Sequence of chain 1.A:
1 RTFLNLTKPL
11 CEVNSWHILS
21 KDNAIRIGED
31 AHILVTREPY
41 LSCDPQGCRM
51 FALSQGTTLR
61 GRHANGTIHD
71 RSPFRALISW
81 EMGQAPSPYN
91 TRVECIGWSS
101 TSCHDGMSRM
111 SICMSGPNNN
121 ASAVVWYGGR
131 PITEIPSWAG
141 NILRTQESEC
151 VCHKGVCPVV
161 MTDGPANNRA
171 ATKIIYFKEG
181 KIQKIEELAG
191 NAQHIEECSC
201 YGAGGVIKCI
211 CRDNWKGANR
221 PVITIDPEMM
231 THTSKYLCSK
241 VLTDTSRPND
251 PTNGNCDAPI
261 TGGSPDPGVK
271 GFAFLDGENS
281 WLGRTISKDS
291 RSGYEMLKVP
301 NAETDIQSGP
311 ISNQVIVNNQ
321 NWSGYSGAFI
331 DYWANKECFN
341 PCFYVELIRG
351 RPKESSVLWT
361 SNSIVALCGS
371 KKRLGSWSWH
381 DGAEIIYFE

Sequence of chain 1.B:
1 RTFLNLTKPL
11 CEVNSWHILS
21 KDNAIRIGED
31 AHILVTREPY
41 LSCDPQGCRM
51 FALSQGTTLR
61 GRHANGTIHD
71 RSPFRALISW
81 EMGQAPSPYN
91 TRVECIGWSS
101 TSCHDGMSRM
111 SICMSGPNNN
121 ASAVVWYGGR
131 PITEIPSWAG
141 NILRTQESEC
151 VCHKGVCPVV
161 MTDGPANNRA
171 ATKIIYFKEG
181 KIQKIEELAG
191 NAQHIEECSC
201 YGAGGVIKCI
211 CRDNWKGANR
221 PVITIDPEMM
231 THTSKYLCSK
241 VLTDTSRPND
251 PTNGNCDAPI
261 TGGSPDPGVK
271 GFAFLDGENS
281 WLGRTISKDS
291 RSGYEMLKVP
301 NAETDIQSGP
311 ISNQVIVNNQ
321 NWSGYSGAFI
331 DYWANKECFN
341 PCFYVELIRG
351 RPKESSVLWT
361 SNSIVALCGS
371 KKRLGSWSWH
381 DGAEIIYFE

The protein below binds the small molecule below.
Small molecule (SMILES): CC(=O)N[C@H]1[C@H](O[C@H]2[C@H](O)[C@@H](NC(C)=O)CO[C@@H]2CO)O[C@H](CO)[C@@H](O[C@@H]2O[C@H](CO[C@H]3O[C@H](CO[C@H]4O[C@H](CO)[C@@H](O)[C@H](O)[C@@H]4O)[C@@H](O)[C@H](O[C@H]4O[C@H](CO)[C@@H](O)[C@H](O)[C@@H]4O)[C@@H]3O)[C@@H](O)[C@H](O[C@H]3O[C@H](CO)[C@@H](O)[C@H](O)[C@@H]3O)[C@@H]2O)[C@@H]1O

Binding-site contacts:
Ligand atom C8 contacts residue ASN119 of chain 1.B at 3.6 Å.
Ligand atom O6 contacts residue GLY375 of chain 1.A at 3.6 Å.
Ligand atom C2 contacts residue ASP250 of chain 1.A at 3.2 Å.
Ligand atom O3 contacts residue ASN313 of chain 1.A at 3.0 Å (h-bond).
Ligand atom O5 contacts residue ASN313 of chain 1.A at 3.6 Å.
Ligand atom O5 contacts residue ARG373 of chain 1.A at 3.4 Å (salt-bridge).
Ligand atom O6 contacts residue ASN313 of chain 1.A at 3.5 Å (h-bond).
Ligand atom O5 contacts residue ASN120 of chain 1.B at 2.4 Å (h-bond).
Ligand atom C6 contacts residue SER312 of chain 1.A at 3.6 Å.
Ligand atom C3 contacts residue ARG284 of chain 1.A at 3.6 Å.
Ligand atom O3 contacts residue ASP250 of chain 1.A at 3.0 Å (salt-bridge).
Ligand atom O6 contacts residue ASN313 of chain 1.A at 3.2 Å.
Ligand atom C3 contacts residue ASN313 of chain 1.A at 3.6 Å.
Ligand atom O5 contacts residue GLY375 of chain 1.A at 3.2 Å.
Ligand atom O3 contacts residue ARG284 of chain 1.A at 2.9 Å (salt-bridge).
Ligand atom C6 contacts residue VAL315 of chain 1.A at 3.6 Å (hydrophobic).
Ligand atom C6 contacts residue GLU295 of chain 1.A at 3.0 Å.
Ligand atom C8 contacts residue ASN313 of chain 1.A at 3.4 Å.
Ligand atom O2 contacts residue LEU297 of chain 1.A at 3.4 Å.
Ligand atom C5 contacts residue GLU295 of chain 1.A at 3.7 Å.
Ligand atom O4 contacts residue ASN313 of chain 1.A at 3.3 Å (h-bond).
Ligand atom C2 contacts residue ASN120 of chain 1.B at 2.4 Å.
Ligand atom O3 contacts residue SER312 of chain 1.A at 3.0 Å.
Ligand atom C1 contacts residue ASN120 of chain 1.B at 1.5 Å.
Ligand atom O7 contacts residue ARG373 of chain 1.A at 2.2 Å (salt-bridge).
Ligand atom O6 contacts residue LEU374 of chain 1.A at 2.5 Å (h-bond).
Ligand atom C7 contacts residue ARG373 of chain 1.A at 3.3 Å.
Ligand atom C2 contacts residue ASN313 of chain 1.A at 3.6 Å.
Ligand atom O6 contacts residue GLU295 of chain 1.A at 2.6 Å (salt-bridge).
Ligand atom C7 contacts residue ASN120 of chain 1.B at 3.3 Å.
Ligand atom O5 contacts residue ASN313 of chain 1.A at 3.0 Å (h-bond).
Ligand atom C2 contacts residue ARG373 of chain 1.A at 3.3 Å.
Ligand atom C5 contacts residue ILE311 of chain 1.A at 3.5 Å (hydrophobic).
Ligand atom N2 contacts residue ASN120 of chain 1.B at 2.8 Å (h-bond).
Ligand atom O4 contacts residue ARG373 of chain 1.A at 3.4 Å.
Ligand atom O2 contacts residue ASP250 of chain 1.A at 2.4 Å (salt-bridge).
Ligand atom N2 contacts residue ASN313 of chain 1.A at 2.9 Å (h-bond).
Ligand atom C6 contacts residue LEU374 of chain 1.A at 2.8 Å (hydrophobic).
Ligand atom O7 contacts residue ASN120 of chain 1.B at 3.5 Å (h-bond).
Ligand atom O5 contacts residue PRO310 of chain 1.A at 3.3 Å.